Binding-site contacts:
Ligand atom OD2 contacts residue TYR144 of chain 1.A at 3.6 Å (h-bond).
Ligand atom CG contacts residue TRP282 of chain 1.A at 3.6 Å (hydrophobic).
Ligand atom C contacts residue ASP195 of chain 1.A at 4.2 Å.
Ligand atom N1 contacts residue HIS102 of chain 1.A at 3.4 Å (h-bond).
Ligand atom C contacts residue GLU254 of chain 1.A at 4.2 Å.
Ligand atom CB contacts residue TRP282 of chain 1.A at 3.8 Å (hydrophobic).
Ligand atom OD2 contacts residue HIS32 of chain 1.A at 2.7 Å (h-bond).
Ligand atom OD2 contacts residue ASP195 of chain 1.A at 3.5 Å (salt-bridge).
Ligand atom N contacts residue GLU254 of chain 1.A at 3.4 Å (salt-bridge).
Ligand atom CG contacts residue GLU53 of chain 1.A at 4.0 Å.
Ligand atom CB contacts residue HIS101 of chain 1.A at 3.9 Å.
Ligand atom N1 contacts residue TRP198 of chain 1.A at 3.5 Å.
Ligand atom CG contacts residue HIS32 of chain 1.A at 3.4 Å.
Ligand atom C contacts residue TRP198 of chain 1.A at 4.2 Å (hydrophobic).
Ligand atom C contacts residue HIS102 of chain 1.A at 4.2 Å.
Ligand atom OG contacts residue TRP54 of chain 1.A at 3.4 Å (h-bond).
Ligand atom CAF contacts residue TRP193 of chain 1.A at 3.8 Å (hydrophobic).
Ligand atom CAL contacts residue TRP54 of chain 1.A at 3.0 Å (hydrophobic).
Ligand atom CAF contacts residue TRP282 of chain 1.A at 3.8 Å (hydrophobic).
Ligand atom OG contacts residue GLU53 of chain 1.A at 2.6 Å (salt-bridge).
Ligand atom OG contacts residue HIS101 of chain 1.A at 3.1 Å (h-bond).
Ligand atom CA contacts residue HIS102 of chain 1.A at 4.1 Å.
Ligand atom OD2 contacts residue HIS101 of chain 1.A at 2.8 Å (h-bond).
Ligand atom CD1 contacts residue TRP282 of chain 1.A at 3.6 Å (hydrophobic).
Ligand atom CB contacts residue GLU53 of chain 1.A at 3.3 Å.
Ligand atom CA contacts residue ASP195 of chain 1.A at 3.2 Å.
Ligand atom CD1 contacts residue ASP195 of chain 1.A at 3.8 Å.
Ligand atom CAL contacts residue TRP198 of chain 1.A at 3.5 Å (hydrophobic).
Ligand atom CG contacts residue ASP195 of chain 1.A at 4.1 Å.
Ligand atom C contacts residue TRP54 of chain 1.A at 3.9 Å (hydrophobic).
Ligand atom CG contacts residue HIS101 of chain 1.A at 3.8 Å.
Ligand atom CD1 contacts residue GLU254 of chain 1.A at 3.4 Å.
Ligand atom N1 contacts residue TRP54 of chain 1.A at 3.1 Å (h-bond).
Ligand atom O contacts residue GLU254 of chain 1.A at 3.3 Å (salt-bridge).
Ligand atom CAF contacts residue HIS32 of chain 1.A at 4.1 Å.
Ligand atom OG contacts residue TRP282 of chain 1.A at 4.2 Å.
Ligand atom CAF contacts residue GLU254 of chain 1.A at 3.9 Å.
Ligand atom N contacts residue ASP195 of chain 1.A at 2.8 Å (salt-bridge).
Ligand atom OG contacts residue HIS102 of chain 1.A at 4.2 Å.
Ligand atom CAF contacts residue ASP195 of chain 1.A at 4.0 Å.

A protein and the small-molecule ligand that binds it are described below.
Small molecule (SMILES): C[C@@H]1N[C@@H](C(=O)NCc2ccccc2)[C@H](O)[C@@H]1O

Sequence of chain 1.A:
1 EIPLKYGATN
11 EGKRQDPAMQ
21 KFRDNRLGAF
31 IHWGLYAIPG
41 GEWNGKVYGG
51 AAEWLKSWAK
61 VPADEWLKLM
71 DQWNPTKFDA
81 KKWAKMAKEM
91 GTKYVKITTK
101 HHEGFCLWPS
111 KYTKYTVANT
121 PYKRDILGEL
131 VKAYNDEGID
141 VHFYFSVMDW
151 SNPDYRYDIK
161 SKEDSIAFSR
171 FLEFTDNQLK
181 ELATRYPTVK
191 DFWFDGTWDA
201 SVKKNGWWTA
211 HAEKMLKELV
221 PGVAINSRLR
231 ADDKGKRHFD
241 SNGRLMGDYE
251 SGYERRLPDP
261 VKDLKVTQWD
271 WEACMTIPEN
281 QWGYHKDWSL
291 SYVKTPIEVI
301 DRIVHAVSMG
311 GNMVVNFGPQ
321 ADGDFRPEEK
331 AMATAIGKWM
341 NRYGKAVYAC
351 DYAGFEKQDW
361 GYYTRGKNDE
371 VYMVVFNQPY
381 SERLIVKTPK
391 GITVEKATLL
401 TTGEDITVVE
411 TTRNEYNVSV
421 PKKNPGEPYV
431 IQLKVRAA